Sequence of chain 1.B:
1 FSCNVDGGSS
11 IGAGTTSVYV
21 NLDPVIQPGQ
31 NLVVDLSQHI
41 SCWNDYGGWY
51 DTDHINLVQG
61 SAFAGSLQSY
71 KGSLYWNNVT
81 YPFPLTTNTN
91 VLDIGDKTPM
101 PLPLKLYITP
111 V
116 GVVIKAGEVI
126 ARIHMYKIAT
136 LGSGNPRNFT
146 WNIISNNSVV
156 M

Binding-site contacts:
Ligand atom O4 contacts residue ALA134 of chain 1.B at 3.7 Å.
Ligand atom O5 contacts residue PHE1 of chain 1.B at 3.0 Å (h-bond).
Ligand atom O4 contacts residue ASP53 of chain 1.B at 2.6 Å (salt-bridge).
Ligand atom C2' contacts residue ASP45 of chain 1.B at 3.4 Å.
Ligand atom C6' contacts residue ASP45 of chain 1.B at 3.5 Å.
Ligand atom O3 contacts residue ALA134 of chain 1.B at 3.6 Å.
Ligand atom C6 contacts residue PHE1 of chain 1.B at 3.8 Å (hydrophobic).
Ligand atom O4 contacts residue PHE1 of chain 1.B at 3.1 Å (h-bond).
Ligand atom C6 contacts residue ASP53 of chain 1.B at 3.4 Å.
Ligand atom O6 contacts residue ASP45 of chain 1.B at 2.9 Å (salt-bridge).
Ligand atom O2' contacts residue PHE1 of chain 1.B at 3.4 Å (h-bond).
Ligand atom C4' contacts residue ASP45 of chain 1.B at 3.6 Å.
Ligand atom C6 contacts residue ASP45 of chain 1.B at 3.6 Å.
Ligand atom C6' contacts residue TYR46 of chain 1.B at 3.4 Å (hydrophobic).
Ligand atom C1 contacts residue PHE1 of chain 1.B at 3.7 Å (hydrophobic).
Ligand atom C3 contacts residue LYS132 of chain 1.B at 3.8 Å.
Ligand atom O2 contacts residue ASN140 of chain 1.B at 3.1 Å (h-bond).
Ligand atom C5' contacts residue TYR46 of chain 1.B at 3.3 Å (hydrophobic).
Ligand atom C6 contacts residue ASP51 of chain 1.B at 3.7 Å.
Ligand atom C5' contacts residue ASP45 of chain 1.B at 3.5 Å.
Ligand atom C5 contacts residue PHE1 of chain 1.B at 3.7 Å (hydrophobic).
Ligand atom O3 contacts residue LYS132 of chain 1.B at 2.9 Å (salt-bridge).
Ligand atom O4 contacts residue LYS132 of chain 1.B at 3.1 Å (salt-bridge).
Ligand atom O1 contacts residue PHE1 of chain 1.B at 3.6 Å.
Ligand atom O2' contacts residue ASP45 of chain 1.B at 3.4 Å (salt-bridge).
Ligand atom O3 contacts residue ASN140 of chain 1.B at 3.4 Å (h-bond).
Ligand atom O5 contacts residue ASP45 of chain 1.B at 3.8 Å.
Ligand atom C3' contacts residue ASP45 of chain 1.B at 3.6 Å.
Ligand atom C6 contacts residue ASN44 of chain 1.B at 3.4 Å.
Ligand atom C3 contacts residue ASP51 of chain 1.B at 3.6 Å.
Ligand atom C4 contacts residue ASP51 of chain 1.B at 3.5 Å.
Ligand atom C1' contacts residue ASP45 of chain 1.B at 3.6 Å.
Ligand atom O6 contacts residue PHE1 of chain 1.B at 2.9 Å (h-bond).
Ligand atom N1' contacts residue ASP45 of chain 1.B at 3.3 Å (salt-bridge).
Ligand atom C4 contacts residue ASP53 of chain 1.B at 3.5 Å.
Ligand atom O6 contacts residue ASP53 of chain 1.B at 2.6 Å (salt-bridge).
Ligand atom O3 contacts residue GLY139 of chain 1.B at 3.7 Å.
Ligand atom C4 contacts residue ALA134 of chain 1.B at 3.7 Å (hydrophobic).
Ligand atom O6 contacts residue ASN44 of chain 1.B at 3.5 Å.
Ligand atom O3' contacts residue ASP45 of chain 1.B at 3.7 Å.

A small-molecule ligand and the protein it binds are described below.
Small molecule (SMILES): O=[N+]([O-])c1ccccc1O[C@@H]1O[C@H](CO)[C@H](O)[C@H](O)[C@H]1O